A protein and the small-molecule ligand that binds it are described below.
Small molecule (SMILES): Nc1ncnc2c1ncn2[C@@H]1O[C@H](CO[P](=O)(O)O[P](=O)(O)CP(=O)(O)O)[C@@H](O)[C@H]1O

Binding-site contacts:
Ligand atom O2B contacts residue MG1 of chain 1.X at 2.5 Å.
Ligand atom O3G contacts residue ARG202 of chain 1.F at 3.5 Å (salt-bridge).
Ligand atom C2 contacts residue LEU186 of chain 1.F at 3.5 Å (hydrophobic).
Ligand atom O2B contacts residue LYS74 of chain 1.F at 2.9 Å (salt-bridge).
Ligand atom O3' contacts residue ASP200 of chain 1.F at 2.4 Å (salt-bridge).
Ligand atom O3' contacts residue THR241 of chain 1.F at 2.6 Å (h-bond).
Ligand atom PG contacts residue GLU331 of chain 1.F at 3.1 Å.
Ligand atom O3A contacts residue GLU331 of chain 1.F at 3.2 Å (salt-bridge).
Ligand atom O1A contacts residue LYS74 of chain 1.F at 3.7 Å.
Ligand atom O2B contacts residue GLU331 of chain 1.F at 2.7 Å (salt-bridge).
Ligand atom N6 contacts residue ILE148 of chain 1.F at 3.6 Å.
Ligand atom N3 contacts residue LYS198 of chain 1.F at 2.9 Å (salt-bridge).
Ligand atom C5' contacts residue ASN242 of chain 1.F at 3.0 Å.
Ligand atom C3B contacts residue ASN242 of chain 1.F at 3.8 Å.
Ligand atom O2A contacts residue LYS74 of chain 1.F at 3.1 Å (salt-bridge).
Ligand atom O2G contacts residue ASN333 of chain 1.F at 3.4 Å (h-bond).
Ligand atom O2' contacts residue THR241 of chain 1.F at 2.9 Å (h-bond).
Ligand atom O1G contacts residue ASN333 of chain 1.F at 2.6 Å (h-bond).
Ligand atom O2G contacts residue ARG222 of chain 1.F at 3.6 Å (salt-bridge).
Ligand atom PB contacts residue GLU331 of chain 1.F at 3.3 Å.
Ligand atom O2G contacts residue ASP318 of chain 1.F at 2.5 Å (salt-bridge).
Ligand atom N6 contacts residue GLN183 of chain 1.F at 3.0 Å (h-bond).
Ligand atom N1 contacts residue TYR185 of chain 1.F at 3.5 Å.
Ligand atom O1G contacts residue MG1 of chain 1.X at 3.0 Å.
Ligand atom N6 contacts residue LYS184 of chain 1.F at 2.6 Å (salt-bridge).
Ligand atom C3' contacts residue ASP200 of chain 1.F at 3.6 Å.
Ligand atom N3 contacts residue MET320 of chain 1.F at 3.5 Å.
Ligand atom O2' contacts residue HIS239 of chain 1.F at 3.6 Å.
Ligand atom O1G contacts residue GLU331 of chain 1.F at 2.6 Å (salt-bridge).
Ligand atom O2G contacts residue GLU331 of chain 1.F at 2.6 Å (salt-bridge).
Ligand atom N3 contacts residue TYR185 of chain 1.F at 3.6 Å.
Ligand atom PG contacts residue ASN333 of chain 1.F at 3.2 Å.
Ligand atom PG contacts residue ASP318 of chain 1.F at 3.7 Å.
Ligand atom C2 contacts residue MET320 of chain 1.F at 3.4 Å (hydrophobic).
Ligand atom O3G contacts residue ASN333 of chain 1.F at 3.4 Å (h-bond).
Ligand atom C2 contacts residue LYS198 of chain 1.F at 3.4 Å.
Ligand atom C3' contacts residue THR241 of chain 1.F at 3.7 Å.
Ligand atom C4' contacts residue ASN242 of chain 1.F at 3.5 Å.
Ligand atom N1 contacts residue LEU186 of chain 1.F at 3.1 Å (h-bond).
Ligand atom C2 contacts residue TYR185 of chain 1.F at 3.4 Å (hydrophobic).

Sequence of chain 1.F:
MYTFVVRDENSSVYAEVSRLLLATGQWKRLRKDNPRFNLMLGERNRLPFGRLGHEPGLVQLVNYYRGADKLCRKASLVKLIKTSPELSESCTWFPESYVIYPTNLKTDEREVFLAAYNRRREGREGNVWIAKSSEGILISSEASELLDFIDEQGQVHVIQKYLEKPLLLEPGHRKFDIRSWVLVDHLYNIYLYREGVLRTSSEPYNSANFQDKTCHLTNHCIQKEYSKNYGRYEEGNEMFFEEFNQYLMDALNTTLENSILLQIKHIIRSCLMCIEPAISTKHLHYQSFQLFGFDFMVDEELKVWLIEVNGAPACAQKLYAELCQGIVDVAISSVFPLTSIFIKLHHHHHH